Binding-site contacts:
Ligand atom C3 contacts residue BDP1 of chain 1.E at 2.8 Å.
Ligand atom C2 contacts residue BDP1 of chain 1.E at 4.2 Å.
Ligand atom OH contacts residue BDP1 of chain 1.E at 1.4 Å.
Ligand atom C5 contacts residue BDP1 of chain 1.E at 3.7 Å.
Ligand atom C4 contacts residue BDP1 of chain 1.E at 2.4 Å.

The protein below binds the small molecule below.
Small molecule (SMILES): O=[N+]([O-])c1ccc(O)cc1